Binding-site contacts:
Ligand atom OAD contacts residue HIS88 of chain 1.B at 3.9 Å.
Ligand atom CAI contacts residue TYR199 of chain 1.B at 3.5 Å (hydrophobic).
Ligand atom OAC contacts residue TYR199 of chain 1.B at 2.5 Å (h-bond).
Ligand atom CAN contacts residue LYS195 of chain 1.B at 3.3 Å.
Ligand atom OAB contacts residue LYS90 of chain 1.B at 3.9 Å.
Ligand atom CAJ contacts residue LYS90 of chain 1.B at 4.3 Å.
Ligand atom CAN contacts residue ARG92 of chain 1.B at 4.4 Å.
Ligand atom OAC contacts residue LYS195 of chain 1.B at 4.4 Å.
Ligand atom CAH contacts residue ARG92 of chain 1.B at 3.3 Å.
Ligand atom CAG contacts residue HIS88 of chain 1.B at 4.3 Å.
Ligand atom CAF contacts residue TYR199 of chain 1.B at 3.9 Å (hydrophobic).
Ligand atom OAB contacts residue LYS195 of chain 1.B at 3.5 Å (salt-bridge).
Ligand atom OAB contacts residue ARG92 of chain 1.B at 4.1 Å.
Ligand atom OAD contacts residue LYS90 of chain 1.B at 3.6 Å.
Ligand atom CAM contacts residue LYS90 of chain 1.B at 4.2 Å.
Ligand atom CAI contacts residue ARG92 of chain 1.B at 3.5 Å.
Ligand atom CAI contacts residue LYS195 of chain 1.B at 3.8 Å.
Ligand atom OAC contacts residue ARG92 of chain 1.B at 3.1 Å (salt-bridge).
Ligand atom CAF contacts residue LYS195 of chain 1.B at 4.4 Å.
Ligand atom CAH contacts residue LYS195 of chain 1.B at 3.2 Å.
Ligand atom CAO contacts residue LYS195 of chain 1.B at 4.0 Å.
Ligand atom CAK contacts residue LYS195 of chain 1.B at 4.5 Å.
Ligand atom CAJ contacts residue LYS195 of chain 1.B at 4.3 Å.
Ligand atom CAM contacts residue LYS195 of chain 1.B at 3.5 Å.

Sequence of chain 1.B:
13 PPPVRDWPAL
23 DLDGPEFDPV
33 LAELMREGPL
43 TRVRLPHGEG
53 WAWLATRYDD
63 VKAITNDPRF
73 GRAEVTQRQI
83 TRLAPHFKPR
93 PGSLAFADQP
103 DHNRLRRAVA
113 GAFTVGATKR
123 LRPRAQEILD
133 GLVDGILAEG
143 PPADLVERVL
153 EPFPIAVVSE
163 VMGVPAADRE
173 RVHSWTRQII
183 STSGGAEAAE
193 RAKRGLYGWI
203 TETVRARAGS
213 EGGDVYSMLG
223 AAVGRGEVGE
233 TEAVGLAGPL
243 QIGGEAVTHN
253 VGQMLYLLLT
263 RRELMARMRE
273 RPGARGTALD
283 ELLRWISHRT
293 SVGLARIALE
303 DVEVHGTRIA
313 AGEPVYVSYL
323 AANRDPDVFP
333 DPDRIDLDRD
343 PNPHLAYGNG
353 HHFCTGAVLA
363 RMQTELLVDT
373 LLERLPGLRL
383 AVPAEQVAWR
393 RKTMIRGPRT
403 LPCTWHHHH

A small-molecule ligand and the protein it binds are described below.
Small molecule (SMILES): Oc1cc(O)c2c(O)cc(O)c(O)c2c1